Sequence of chain 1.D:
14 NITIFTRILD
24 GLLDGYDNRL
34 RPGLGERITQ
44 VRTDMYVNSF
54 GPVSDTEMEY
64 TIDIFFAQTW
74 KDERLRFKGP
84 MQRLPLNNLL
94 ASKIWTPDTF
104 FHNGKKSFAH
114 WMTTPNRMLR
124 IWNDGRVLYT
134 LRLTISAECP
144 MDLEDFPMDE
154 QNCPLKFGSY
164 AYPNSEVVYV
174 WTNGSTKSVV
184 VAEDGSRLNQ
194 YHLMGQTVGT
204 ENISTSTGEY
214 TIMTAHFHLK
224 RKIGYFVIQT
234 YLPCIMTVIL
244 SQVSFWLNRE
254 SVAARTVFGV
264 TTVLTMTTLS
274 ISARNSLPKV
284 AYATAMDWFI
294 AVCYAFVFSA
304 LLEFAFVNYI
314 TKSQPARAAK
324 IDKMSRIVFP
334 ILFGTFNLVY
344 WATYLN

This protein binds this small molecule.
Small molecule (SMILES): CC(=O)N[C@@H]1[C@@H](O)[C@H](O)[C@@H](CO)O[C@H]1O

Binding-site contacts:
Ligand atom C2 contacts residue ASN205 of chain 1.D at 2.4 Å.
Ligand atom C1 contacts residue ASN205 of chain 1.D at 1.4 Å.
Ligand atom O7 contacts residue ASN205 of chain 1.D at 3.6 Å.
Ligand atom C7 contacts residue ASN205 of chain 1.D at 3.4 Å.
Ligand atom C4 contacts residue ASN205 of chain 1.D at 4.2 Å.
Ligand atom C8 contacts residue THR203 of chain 1.D at 4.1 Å.
Ligand atom C5 contacts residue ASN205 of chain 1.D at 3.6 Å.
Ligand atom C6 contacts residue ASN167 of chain 1.D at 3.8 Å.
Ligand atom C8 contacts residue GLU204 of chain 1.D at 4.0 Å.
Ligand atom C8 contacts residue ASN205 of chain 1.D at 4.3 Å.
Ligand atom C3 contacts residue ASN205 of chain 1.D at 3.8 Å.
Ligand atom O5 contacts residue ASN167 of chain 1.D at 3.2 Å (h-bond).
Ligand atom C5 contacts residue ASN167 of chain 1.D at 3.8 Å.
Ligand atom C1 contacts residue ASN167 of chain 1.D at 3.9 Å.
Ligand atom N2 contacts residue ASN205 of chain 1.D at 2.9 Å (h-bond).
Ligand atom O5 contacts residue ASN205 of chain 1.D at 2.3 Å (h-bond).